Binding-site contacts:
Ligand atom P09 contacts residue ARG1106 of chain 1.C at 3.6 Å.
Ligand atom N28 contacts residue MET932 of chain 1.D at 3.5 Å.
Ligand atom C22 contacts residue G9 of chain 1.F at 3.7 Å.
Ligand atom O32 contacts residue GLN929 of chain 1.D at 3.6 Å.
Ligand atom O11 contacts residue ASP814 of chain 1.C at 2.8 Å (salt-bridge).
Ligand atom O18 contacts residue PRO427 of chain 1.D at 3.2 Å.
Ligand atom C27 contacts residue MET932 of chain 1.D at 3.4 Å (hydrophobic).
Ligand atom O07 contacts residue HIS936 of chain 1.D at 2.4 Å (h-bond).
Ligand atom C17 contacts residue ARG425 of chain 1.D at 3.7 Å.
Ligand atom O25 contacts residue G9 of chain 1.F at 3.2 Å (h-bond).
Ligand atom C19 contacts residue ARG425 of chain 1.D at 3.7 Å.
Ligand atom C16 contacts residue MET932 of chain 1.D at 3.6 Å (hydrophobic).
Ligand atom O31 contacts residue ARG425 of chain 1.D at 3.1 Å (salt-bridge).
Ligand atom C15 contacts residue ARG425 of chain 1.D at 3.4 Å.
Ligand atom N29 contacts residue MET932 of chain 1.D at 3.4 Å.
Ligand atom C19 contacts residue G9 of chain 1.F at 3.7 Å.
Ligand atom O25 contacts residue THR786 of chain 1.D at 3.5 Å (h-bond).
Ligand atom N26 contacts residue G9 of chain 1.F at 3.7 Å.
Ligand atom O31 contacts residue G9 of chain 1.F at 3.3 Å.
Ligand atom C24 contacts residue G9 of chain 1.F at 3.3 Å.
Ligand atom O18 contacts residue ARG425 of chain 1.D at 2.5 Å (salt-bridge).
Ligand atom P09 contacts residue ASP462 of chain 1.D at 3.3 Å.
Ligand atom O08 contacts residue ASP462 of chain 1.D at 3.6 Å (salt-bridge).
Ligand atom O32 contacts residue MET932 of chain 1.D at 3.7 Å.
Ligand atom O03 contacts residue LYS1073 of chain 1.C at 3.4 Å (salt-bridge).
Ligand atom C27 contacts residue G9 of chain 1.F at 3.7 Å.
Ligand atom N29 contacts residue G9 of chain 1.F at 3.7 Å.
Ligand atom C30 contacts residue G9 of chain 1.F at 3.7 Å.
Ligand atom O12 contacts residue ARG678 of chain 1.C at 2.3 Å (salt-bridge).
Ligand atom O13 contacts residue G9 of chain 1.F at 3.7 Å.
Ligand atom O10 contacts residue ASP462 of chain 1.D at 2.9 Å (salt-bridge).
Ligand atom O11 contacts residue ASP462 of chain 1.D at 3.0 Å (salt-bridge).
Ligand atom O08 contacts residue ASP460 of chain 1.D at 3.6 Å.
Ligand atom O11 contacts residue ARG1106 of chain 1.C at 2.4 Å (salt-bridge).
Ligand atom O02 contacts residue ASP462 of chain 1.D at 2.9 Å (salt-bridge).
Ligand atom O07 contacts residue PHE935 of chain 1.D at 3.2 Å.
Ligand atom O32 contacts residue ASN458 of chain 1.D at 2.7 Å (h-bond).
Ligand atom O02 contacts residue MG1 of chain 1.J at 2.7 Å.
Ligand atom N23 contacts residue G9 of chain 1.F at 3.5 Å.
Ligand atom O10 contacts residue LYS1073 of chain 1.C at 3.2 Å.

Sequence of chain 1.C:
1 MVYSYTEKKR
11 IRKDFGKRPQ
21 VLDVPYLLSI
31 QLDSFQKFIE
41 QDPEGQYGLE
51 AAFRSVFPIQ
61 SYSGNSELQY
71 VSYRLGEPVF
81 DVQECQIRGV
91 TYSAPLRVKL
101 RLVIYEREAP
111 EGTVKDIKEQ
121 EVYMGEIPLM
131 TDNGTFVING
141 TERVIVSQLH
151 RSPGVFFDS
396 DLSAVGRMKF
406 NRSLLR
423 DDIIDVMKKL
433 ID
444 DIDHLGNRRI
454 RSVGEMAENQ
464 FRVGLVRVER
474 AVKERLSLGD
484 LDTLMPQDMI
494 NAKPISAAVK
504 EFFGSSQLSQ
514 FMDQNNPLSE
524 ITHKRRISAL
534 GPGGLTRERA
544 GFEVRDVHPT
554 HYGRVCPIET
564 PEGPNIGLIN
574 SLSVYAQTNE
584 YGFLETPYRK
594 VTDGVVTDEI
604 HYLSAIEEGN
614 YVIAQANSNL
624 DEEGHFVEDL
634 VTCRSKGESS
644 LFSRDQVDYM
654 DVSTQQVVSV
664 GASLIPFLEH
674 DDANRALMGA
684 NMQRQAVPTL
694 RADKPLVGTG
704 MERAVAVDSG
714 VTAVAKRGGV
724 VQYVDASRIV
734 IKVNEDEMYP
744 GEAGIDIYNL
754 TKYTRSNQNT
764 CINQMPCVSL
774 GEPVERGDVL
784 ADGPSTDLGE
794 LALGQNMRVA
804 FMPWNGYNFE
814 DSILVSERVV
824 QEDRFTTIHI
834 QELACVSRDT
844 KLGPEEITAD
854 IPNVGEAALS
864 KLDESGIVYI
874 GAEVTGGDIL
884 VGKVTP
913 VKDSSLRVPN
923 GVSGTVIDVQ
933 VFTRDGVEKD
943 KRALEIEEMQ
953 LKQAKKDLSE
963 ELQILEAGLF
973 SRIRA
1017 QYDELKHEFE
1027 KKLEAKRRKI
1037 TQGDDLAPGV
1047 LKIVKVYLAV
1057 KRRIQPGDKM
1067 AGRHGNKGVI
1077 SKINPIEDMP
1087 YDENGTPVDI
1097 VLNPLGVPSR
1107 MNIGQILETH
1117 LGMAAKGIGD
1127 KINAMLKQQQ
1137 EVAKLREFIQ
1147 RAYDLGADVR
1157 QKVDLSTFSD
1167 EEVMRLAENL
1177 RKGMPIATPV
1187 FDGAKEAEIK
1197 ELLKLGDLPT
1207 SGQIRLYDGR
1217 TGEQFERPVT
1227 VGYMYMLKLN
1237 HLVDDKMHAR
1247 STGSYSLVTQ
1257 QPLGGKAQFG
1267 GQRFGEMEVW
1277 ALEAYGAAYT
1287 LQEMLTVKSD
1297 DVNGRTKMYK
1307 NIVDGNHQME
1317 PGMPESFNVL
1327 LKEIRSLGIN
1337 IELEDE

Sequence of chain 1.D:
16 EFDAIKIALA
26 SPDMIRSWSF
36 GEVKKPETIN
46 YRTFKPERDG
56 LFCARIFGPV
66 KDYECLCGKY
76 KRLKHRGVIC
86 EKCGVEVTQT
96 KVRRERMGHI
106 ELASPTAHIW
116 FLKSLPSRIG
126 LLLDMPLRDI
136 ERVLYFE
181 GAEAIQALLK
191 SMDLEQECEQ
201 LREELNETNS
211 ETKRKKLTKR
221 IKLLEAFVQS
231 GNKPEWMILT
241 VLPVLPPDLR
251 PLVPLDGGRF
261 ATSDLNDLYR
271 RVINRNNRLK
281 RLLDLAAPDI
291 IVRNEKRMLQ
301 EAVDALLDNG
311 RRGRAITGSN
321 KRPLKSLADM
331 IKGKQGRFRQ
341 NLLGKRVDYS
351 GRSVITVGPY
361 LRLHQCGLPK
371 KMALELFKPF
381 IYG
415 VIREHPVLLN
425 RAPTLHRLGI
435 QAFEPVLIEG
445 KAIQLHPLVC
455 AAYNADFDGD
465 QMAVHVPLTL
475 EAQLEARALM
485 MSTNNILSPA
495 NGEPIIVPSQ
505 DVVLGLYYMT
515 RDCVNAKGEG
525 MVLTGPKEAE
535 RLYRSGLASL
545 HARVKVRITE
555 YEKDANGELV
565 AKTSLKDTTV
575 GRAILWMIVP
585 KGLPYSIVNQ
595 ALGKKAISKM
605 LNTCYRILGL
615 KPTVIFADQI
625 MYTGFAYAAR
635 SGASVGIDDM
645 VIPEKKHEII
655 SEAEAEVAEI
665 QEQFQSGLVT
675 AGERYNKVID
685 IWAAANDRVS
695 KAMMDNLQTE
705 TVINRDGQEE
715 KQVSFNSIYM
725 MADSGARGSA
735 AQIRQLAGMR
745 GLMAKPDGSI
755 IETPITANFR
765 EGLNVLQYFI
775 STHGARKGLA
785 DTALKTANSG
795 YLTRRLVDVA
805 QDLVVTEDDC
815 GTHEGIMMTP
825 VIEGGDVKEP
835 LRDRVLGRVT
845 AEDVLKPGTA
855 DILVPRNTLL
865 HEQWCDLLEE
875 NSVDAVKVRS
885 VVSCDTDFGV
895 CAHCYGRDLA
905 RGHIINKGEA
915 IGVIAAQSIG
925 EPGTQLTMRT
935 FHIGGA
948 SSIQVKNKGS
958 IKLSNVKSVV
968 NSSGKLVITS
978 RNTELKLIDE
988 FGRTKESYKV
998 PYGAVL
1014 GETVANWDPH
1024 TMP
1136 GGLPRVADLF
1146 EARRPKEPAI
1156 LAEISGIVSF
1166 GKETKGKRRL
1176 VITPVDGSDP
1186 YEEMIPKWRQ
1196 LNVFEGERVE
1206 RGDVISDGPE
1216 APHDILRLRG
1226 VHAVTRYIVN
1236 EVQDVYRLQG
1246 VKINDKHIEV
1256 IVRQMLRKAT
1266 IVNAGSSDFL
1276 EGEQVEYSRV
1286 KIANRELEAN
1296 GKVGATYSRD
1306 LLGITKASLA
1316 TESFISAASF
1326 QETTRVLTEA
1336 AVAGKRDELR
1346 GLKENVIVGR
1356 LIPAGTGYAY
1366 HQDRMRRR

The protein below binds the small molecule below.
Small molecule (SMILES): Nc1nc(=O)[n+]2ccn([C@@H]3O[C@H](COP(=O)(O)OP(=O)(O)OP(=O)(O)O)[C@@H](O)[C@H]3O)c2[nH]1